Sequence of chain 2.B:
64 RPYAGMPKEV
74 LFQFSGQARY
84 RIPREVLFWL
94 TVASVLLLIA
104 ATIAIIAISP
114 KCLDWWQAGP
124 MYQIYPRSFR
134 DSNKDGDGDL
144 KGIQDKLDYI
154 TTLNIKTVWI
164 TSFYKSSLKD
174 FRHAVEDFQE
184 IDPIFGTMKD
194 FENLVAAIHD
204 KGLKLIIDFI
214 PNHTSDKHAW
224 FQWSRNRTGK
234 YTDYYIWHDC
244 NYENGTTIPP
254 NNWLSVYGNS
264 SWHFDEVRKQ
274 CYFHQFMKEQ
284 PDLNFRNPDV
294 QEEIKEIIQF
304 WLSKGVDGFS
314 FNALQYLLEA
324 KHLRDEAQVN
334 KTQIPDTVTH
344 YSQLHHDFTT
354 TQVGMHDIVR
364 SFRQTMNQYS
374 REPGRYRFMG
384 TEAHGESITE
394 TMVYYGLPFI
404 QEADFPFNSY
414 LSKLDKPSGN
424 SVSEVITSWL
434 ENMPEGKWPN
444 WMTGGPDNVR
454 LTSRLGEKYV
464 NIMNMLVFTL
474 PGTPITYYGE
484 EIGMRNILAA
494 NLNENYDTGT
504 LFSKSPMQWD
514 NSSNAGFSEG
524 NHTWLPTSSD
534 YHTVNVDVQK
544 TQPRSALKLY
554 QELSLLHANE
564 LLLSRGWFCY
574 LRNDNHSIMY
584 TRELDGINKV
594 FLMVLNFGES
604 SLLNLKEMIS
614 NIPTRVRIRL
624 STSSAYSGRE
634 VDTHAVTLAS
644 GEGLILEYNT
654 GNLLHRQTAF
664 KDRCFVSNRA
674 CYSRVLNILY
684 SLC

A protein and the small-molecule ligand that binds it are described below.
Small molecule (SMILES): CC(=O)N[C@@H]1[C@@H](O)[C@H](O)[C@@H](CO)O[C@H]1O

Binding-site contacts:
Ligand atom C8 contacts residue HIS535 of chain 2.B at 3.8 Å.
Ligand atom O5 contacts residue ASN514 of chain 2.B at 2.4 Å (h-bond).
Ligand atom C2 contacts residue ASN514 of chain 2.B at 2.5 Å.
Ligand atom C7 contacts residue HIS535 of chain 2.B at 4.4 Å.
Ligand atom O7 contacts residue HIS535 of chain 2.B at 4.4 Å.
Ligand atom C3 contacts residue ASN514 of chain 2.B at 3.9 Å.
Ligand atom C1 contacts residue ASN514 of chain 2.B at 1.6 Å.
Ligand atom C4 contacts residue ASN514 of chain 2.B at 4.3 Å.
Ligand atom C5 contacts residue ASN514 of chain 2.B at 3.8 Å.
Ligand atom N2 contacts residue ASN514 of chain 2.B at 3.0 Å (h-bond).
Ligand atom C7 contacts residue ASN514 of chain 2.B at 3.4 Å.
Ligand atom O7 contacts residue ASN514 of chain 2.B at 3.5 Å (h-bond).